Sequence of chain 1.K:
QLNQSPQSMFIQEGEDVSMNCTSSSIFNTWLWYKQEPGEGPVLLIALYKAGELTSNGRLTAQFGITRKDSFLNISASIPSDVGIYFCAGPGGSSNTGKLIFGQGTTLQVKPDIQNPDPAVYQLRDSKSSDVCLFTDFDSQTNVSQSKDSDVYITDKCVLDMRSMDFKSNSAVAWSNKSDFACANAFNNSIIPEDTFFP

Sequence of chain 1.L:
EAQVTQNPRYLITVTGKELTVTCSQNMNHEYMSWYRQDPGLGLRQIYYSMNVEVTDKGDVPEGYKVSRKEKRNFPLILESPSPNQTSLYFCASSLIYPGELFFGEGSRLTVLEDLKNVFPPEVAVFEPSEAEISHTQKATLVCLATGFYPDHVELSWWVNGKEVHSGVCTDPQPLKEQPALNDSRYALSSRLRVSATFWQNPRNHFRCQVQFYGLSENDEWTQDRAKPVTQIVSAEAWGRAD

Binding-site contacts:
Ligand atom CG2 contacts residue THR74 of chain 1.M at 3.5 Å.
Ligand atom CD2 contacts residue TYR117 of chain 1.M at 3.5 Å (hydrophobic).
Ligand atom CD1 contacts residue GLU64 of chain 1.M at 3.1 Å.
Ligand atom N contacts residue TYR100 of chain 1.M at 3.6 Å (h-bond).
Ligand atom C contacts residue TYR160 of chain 1.M at 3.4 Å (hydrophobic).
Ligand atom CG contacts residue ASP78 of chain 1.M at 3.2 Å.
Ligand atom CA contacts residue TRP168 of chain 1.M at 3.4 Å (hydrophobic).
Ligand atom N contacts residue TYR8 of chain 1.M at 3.4 Å (h-bond).
Ligand atom CE1 contacts residue TRP148 of chain 1.M at 3.3 Å (hydrophobic).
Ligand atom CG2 contacts residue TYR100 of chain 1.M at 3.1 Å (hydrophobic).
Ligand atom O contacts residue TYR160 of chain 1.M at 2.3 Å (h-bond).
Ligand atom CD1 contacts residue TRP148 of chain 1.M at 3.2 Å (hydrophobic).
Ligand atom CD2 contacts residue TRP148 of chain 1.M at 3.3 Å (hydrophobic).
Ligand atom N contacts residue ASN98 of chain 1.K at 2.9 Å (h-bond).
Ligand atom O contacts residue LYS67 of chain 1.M at 3.6 Å.
Ligand atom O contacts residue THR99 of chain 1.K at 3.3 Å (h-bond).
Ligand atom N contacts residue GLU64 of chain 1.M at 3.0 Å (salt-bridge).
Ligand atom CD1 contacts residue ASP78 of chain 1.M at 3.5 Å.
Ligand atom CD2 contacts residue TYR160 of chain 1.M at 3.5 Å (hydrophobic).
Ligand atom N contacts residue TYR160 of chain 1.M at 3.3 Å (h-bond).
Ligand atom CG1 contacts residue THR74 of chain 1.M at 3.1 Å.
Ligand atom C contacts residue ASN98 of chain 1.K at 3.4 Å.
Ligand atom CB contacts residue TYR98 of chain 1.L at 3.4 Å (hydrophobic).
Ligand atom O contacts residue TRP148 of chain 1.M at 3.2 Å (h-bond).
Ligand atom CD2 contacts residue THR99 of chain 1.K at 3.0 Å.
Ligand atom N contacts residue MET51 of chain 1.L at 3.2 Å.
Ligand atom CA contacts residue ASN98 of chain 1.K at 3.2 Å.
Ligand atom CA contacts residue TYR160 of chain 1.M at 3.6 Å (hydrophobic).
Ligand atom CD2 contacts residue TYR98 of chain 1.L at 3.6 Å (hydrophobic).
Ligand atom N contacts residue ASP78 of chain 1.M at 2.4 Å (salt-bridge).
Ligand atom C contacts residue ASP78 of chain 1.M at 3.3 Å.
Ligand atom C contacts residue THR99 of chain 1.K at 3.5 Å.
Ligand atom CB contacts residue ASP78 of chain 1.M at 3.2 Å.
Ligand atom CG contacts residue TYR98 of chain 1.L at 3.2 Å (hydrophobic).
Ligand atom CA contacts residue ASP78 of chain 1.M at 3.4 Å.
Ligand atom CD1 contacts residue TYR98 of chain 1.L at 3.4 Å (hydrophobic).
Ligand atom O contacts residue ASN98 of chain 1.K at 2.9 Å (h-bond).
Ligand atom O contacts residue MET51 of chain 1.L at 2.8 Å.
Ligand atom C contacts residue TYR160 of chain 1.M at 3.4 Å (hydrophobic).
Ligand atom CA contacts residue ASP78 of chain 1.M at 3.3 Å.

The protein below binds the small molecule below.
Small molecule (SMILES): CC[C@H](C)[C@H](NC(=O)CN)C(=O)N[C@@H](CC(C)C)C(=O)NCC(=O)N[C@@H](Cc1ccccc1)C(=O)N[C@H](C(=O)N[C@@H](Cc1ccccc1)C(=O)N[C@H](C(=O)N[C@H](C=O)CC(C)C)[C@@H](C)O)C(C)C

Sequence of chain 1.M:
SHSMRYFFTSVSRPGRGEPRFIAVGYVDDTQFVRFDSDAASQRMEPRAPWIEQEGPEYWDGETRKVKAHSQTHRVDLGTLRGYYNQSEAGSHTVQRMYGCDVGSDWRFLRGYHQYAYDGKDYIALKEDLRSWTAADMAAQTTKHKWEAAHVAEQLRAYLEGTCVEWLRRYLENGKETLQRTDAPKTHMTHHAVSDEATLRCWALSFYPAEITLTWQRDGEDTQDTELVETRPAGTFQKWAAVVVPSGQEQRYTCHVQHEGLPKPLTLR